Sequence of chain 9.B:
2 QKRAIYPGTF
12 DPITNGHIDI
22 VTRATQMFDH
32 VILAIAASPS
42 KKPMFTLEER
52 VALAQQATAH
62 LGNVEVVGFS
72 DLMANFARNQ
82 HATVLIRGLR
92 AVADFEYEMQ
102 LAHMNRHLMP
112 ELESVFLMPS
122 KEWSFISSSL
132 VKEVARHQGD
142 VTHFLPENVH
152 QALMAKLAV

Binding-site contacts:
Ligand atom N contacts residue GLU134 of chain 3.B at 4.3 Å.
Ligand atom N2 contacts residue MET74 of chain 9.B at 4.3 Å.
Ligand atom C9 contacts residue LEU73 of chain 9.B at 4.3 Å (hydrophobic).
Ligand atom C3 contacts residue PHE70 of chain 9.B at 4.0 Å (hydrophobic).
Ligand atom C5 contacts residue THR10 of chain 9.B at 3.7 Å.
Ligand atom C1 contacts residue MET74 of chain 9.B at 4.5 Å (hydrophobic).
Ligand atom C4 contacts residue THR10 of chain 9.B at 3.9 Å.
Ligand atom C3 contacts residue GLY9 of chain 9.B at 4.0 Å.
Ligand atom N2 contacts residue VAL135 of chain 3.B at 4.4 Å.
Ligand atom C8 contacts residue MET74 of chain 9.B at 4.1 Å (hydrophobic).
Ligand atom C1 contacts residue ALA37 of chain 9.B at 4.5 Å (hydrophobic).
Ligand atom N contacts residue MET74 of chain 9.B at 4.4 Å.
Ligand atom C3 contacts residue ALA37 of chain 9.B at 3.7 Å (hydrophobic).
Ligand atom C3 contacts residue MET74 of chain 9.B at 3.9 Å (hydrophobic).
Ligand atom N2 contacts residue LEU102 of chain 9.B at 4.0 Å.
Ligand atom C2 contacts residue MET74 of chain 9.B at 3.9 Å (hydrophobic).
Ligand atom C10 contacts residue LEU131 of chain 3.B at 4.0 Å (hydrophobic).
Ligand atom C12 contacts residue GLU134 of chain 3.B at 4.1 Å.
Ligand atom C7 contacts residue ASP72 of chain 9.B at 4.3 Å.
Ligand atom C9 contacts residue VAL135 of chain 3.B at 3.9 Å (hydrophobic).
Ligand atom C7 contacts residue LEU73 of chain 9.B at 3.9 Å (hydrophobic).
Ligand atom N2 contacts residue ASN106 of chain 9.B at 4.4 Å.
Ligand atom C2 contacts residue PHE70 of chain 9.B at 4.0 Å (hydrophobic).
Ligand atom C10 contacts residue LEU102 of chain 9.B at 4.0 Å (hydrophobic).
Ligand atom C10 contacts residue GLU134 of chain 3.B at 3.8 Å.
Ligand atom C9 contacts residue LEU131 of chain 3.B at 4.2 Å (hydrophobic).
Ligand atom C10 contacts residue TYR98 of chain 9.B at 3.8 Å (hydrophobic).
Ligand atom N2 contacts residue LEU73 of chain 9.B at 3.5 Å.
Ligand atom C7 contacts residue MET74 of chain 9.B at 3.3 Å (hydrophobic).
Ligand atom C8 contacts residue LEU73 of chain 9.B at 3.6 Å (hydrophobic).
Ligand atom C2 contacts residue ALA37 of chain 9.B at 3.9 Å (hydrophobic).
Ligand atom N1 contacts residue MET74 of chain 9.B at 2.8 Å (h-bond).
Ligand atom C9 contacts residue LEU102 of chain 9.B at 3.6 Å (hydrophobic).
Ligand atom N1 contacts residue LEU73 of chain 9.B at 3.4 Å.
Ligand atom C11 contacts residue GLU134 of chain 3.B at 3.5 Å.
Ligand atom C11 contacts residue TYR98 of chain 9.B at 4.1 Å (hydrophobic).
Ligand atom C12 contacts residue MET74 of chain 9.B at 4.4 Å (hydrophobic).
Ligand atom C contacts residue GLU134 of chain 3.B at 3.8 Å.
Ligand atom C4 contacts residue ALA37 of chain 9.B at 4.1 Å (hydrophobic).
Ligand atom C4 contacts residue GLY9 of chain 9.B at 3.6 Å.

Sequence of chain 3.B:
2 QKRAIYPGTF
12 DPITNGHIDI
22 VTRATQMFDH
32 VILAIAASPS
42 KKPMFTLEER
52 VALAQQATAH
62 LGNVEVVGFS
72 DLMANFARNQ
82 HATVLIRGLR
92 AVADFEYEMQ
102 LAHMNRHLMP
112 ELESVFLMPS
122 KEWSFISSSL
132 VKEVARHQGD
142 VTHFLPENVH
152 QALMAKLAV

The protein below binds the small molecule below.
Small molecule (SMILES): c1ccc(Cn2cnc3ncccc32)cc1